The protein below binds the small molecule below.
Small molecule (SMILES): CCC(=O)Nc1ccc(-n2nc(C)c(-c3c(C)ccc4n[nH]cc34)c2C)cc1

Binding-site contacts:
Ligand atom C23 contacts residue GLY61 of chain 1.A at 3.6 Å.
Ligand atom C10 contacts residue ALA60 of chain 1.A at 3.3 Å (hydrophobic).
Ligand atom C15 contacts residue GLN100 of chain 1.A at 3.7 Å.
Ligand atom N24 contacts residue GLY61 of chain 1.A at 2.9 Å (h-bond).
Ligand atom C26 contacts residue GLY61 of chain 1.A at 3.8 Å.
Ligand atom N22 contacts residue ASP70 of chain 1.A at 2.5 Å (salt-bridge).
Ligand atom N20 contacts residue SER66 of chain 1.A at 3.7 Å.
Ligand atom C16 contacts residue MET73 of chain 1.A at 3.7 Å (hydrophobic).
Ligand atom C10 contacts residue GLN62 of chain 1.A at 3.6 Å.
Ligand atom O27 contacts residue CYS13 of chain 1.A at 3.4 Å (h-bond).
Ligand atom C17 contacts residue GLN100 of chain 1.A at 3.8 Å.
Ligand atom C11 contacts residue GLY11 of chain 1.A at 3.4 Å.
Ligand atom C10 contacts residue GLY61 of chain 1.A at 3.3 Å.
Ligand atom C16 contacts residue GLN100 of chain 1.A at 3.5 Å.
Ligand atom C9 contacts residue ARG69 of chain 1.A at 3.5 Å.
Ligand atom C28 contacts residue CYS13 of chain 1.A at 1.8 Å (hydrophobic).
Ligand atom C6 contacts residue HIS96 of chain 1.A at 3.3 Å.
Ligand atom C2 contacts residue TYR97 of chain 1.A at 3.8 Å (hydrophobic).
Ligand atom C26 contacts residue CYS13 of chain 1.A at 2.8 Å (hydrophobic).
Ligand atom C13 contacts residue ARG69 of chain 1.A at 3.9 Å.
Ligand atom C19 contacts residue GLU64 of chain 1.A at 3.8 Å.
Ligand atom C9 contacts residue GLN62 of chain 1.A at 3.5 Å.
Ligand atom N1 contacts residue TYR97 of chain 1.A at 3.5 Å.
Ligand atom N20 contacts residue ARG69 of chain 1.A at 3.8 Å.
Ligand atom N24 contacts residue CYS13 of chain 1.A at 3.5 Å (h-bond).
Ligand atom C12 contacts residue GLY11 of chain 1.A at 3.6 Å.
Ligand atom N22 contacts residue ARG103 of chain 1.A at 3.5 Å (salt-bridge).
Ligand atom C12 contacts residue TYR97 of chain 1.A at 3.6 Å (hydrophobic).
Ligand atom C19 contacts residue ARG69 of chain 1.A at 3.8 Å.
Ligand atom C25 contacts residue CYS13 of chain 1.A at 3.0 Å (hydrophobic).
Ligand atom N5 contacts residue TYR97 of chain 1.A at 3.7 Å.
Ligand atom C26 contacts residue PRO35 of chain 1.A at 3.6 Å (hydrophobic).
Ligand atom N20 contacts residue ASP70 of chain 1.A at 3.4 Å (salt-bridge).
Ligand atom C14 contacts residue ASP70 of chain 1.A at 3.5 Å.
Ligand atom C25 contacts residue GLY61 of chain 1.A at 3.8 Å.
Ligand atom C21 contacts residue ARG69 of chain 1.A at 3.6 Å.
Ligand atom N24 contacts residue ALA60 of chain 1.A at 3.8 Å.
Ligand atom C10 contacts residue ARG69 of chain 1.A at 3.7 Å.
Ligand atom C15 contacts residue MET73 of chain 1.A at 3.6 Å (hydrophobic).
Ligand atom O27 contacts residue LYS17 of chain 1.A at 2.7 Å (salt-bridge).

Sequence of chain 1.A:
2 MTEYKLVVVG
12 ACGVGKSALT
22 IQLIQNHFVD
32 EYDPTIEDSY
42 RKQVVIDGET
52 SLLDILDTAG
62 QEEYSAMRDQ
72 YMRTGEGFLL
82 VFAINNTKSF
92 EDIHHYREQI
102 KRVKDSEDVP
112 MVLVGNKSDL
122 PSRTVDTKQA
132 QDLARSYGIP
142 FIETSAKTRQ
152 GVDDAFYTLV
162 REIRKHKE